The protein below binds the small molecule below.
Small molecule (SMILES): O=C(O)[C@H]1O[C@H](O[P](=O)(O)O[P](=O)(O)OC[C@H]2O[C@@H](n3ccc(=O)[nH]c3=O)[C@H](O)[C@@H]2O)[C@H](O)[C@@H](O)[C@@H]1O

Sequence of chain 2.A:
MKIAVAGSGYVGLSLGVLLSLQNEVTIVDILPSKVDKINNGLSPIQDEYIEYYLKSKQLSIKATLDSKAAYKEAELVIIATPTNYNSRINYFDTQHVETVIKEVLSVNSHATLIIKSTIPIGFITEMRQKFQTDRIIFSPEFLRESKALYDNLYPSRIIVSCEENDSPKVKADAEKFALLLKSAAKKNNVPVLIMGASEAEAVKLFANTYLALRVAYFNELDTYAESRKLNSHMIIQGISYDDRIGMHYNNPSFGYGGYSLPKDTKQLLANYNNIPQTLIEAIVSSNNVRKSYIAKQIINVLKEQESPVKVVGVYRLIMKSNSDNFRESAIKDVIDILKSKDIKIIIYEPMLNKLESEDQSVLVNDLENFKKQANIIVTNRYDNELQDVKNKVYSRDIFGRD

Sequence of chain 1.A:
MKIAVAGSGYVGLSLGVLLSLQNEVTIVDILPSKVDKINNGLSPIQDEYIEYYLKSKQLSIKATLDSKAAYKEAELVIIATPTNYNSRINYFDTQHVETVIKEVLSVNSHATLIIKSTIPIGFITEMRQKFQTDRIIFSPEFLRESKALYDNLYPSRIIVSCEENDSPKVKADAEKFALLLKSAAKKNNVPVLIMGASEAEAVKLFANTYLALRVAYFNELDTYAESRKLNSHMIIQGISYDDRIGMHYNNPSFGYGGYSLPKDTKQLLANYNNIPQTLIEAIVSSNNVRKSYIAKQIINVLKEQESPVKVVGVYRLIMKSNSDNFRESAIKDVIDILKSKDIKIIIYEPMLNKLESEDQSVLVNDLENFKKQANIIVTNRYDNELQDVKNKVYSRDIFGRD

Binding-site contacts:
Ligand atom O3D contacts residue MET319 of chain 2.A at 2.9 Å (h-bond).
Ligand atom O2B contacts residue GLU145 of chain 2.A at 2.9 Å (salt-bridge).
Ligand atom O'P contacts residue LYS204 of chain 2.A at 2.8 Å (salt-bridge).
Ligand atom O1A contacts residue LYS320 of chain 2.A at 3.2 Å (salt-bridge).
Ligand atom O'P contacts residue ASN208 of chain 2.A at 2.9 Å (h-bond).
Ligand atom O'Q contacts residue SER260 of chain 2.A at 2.3 Å (h-bond).
Ligand atom O2 contacts residue SER253 of chain 2.A at 2.8 Å (h-bond).
Ligand atom C6 contacts residue ASP402 of chain 2.A at 3.5 Å.
Ligand atom C3' contacts residue PHE142 of chain 2.A at 3.4 Å (hydrophobic).
Ligand atom C2 contacts residue ASP402 of chain 2.A at 3.2 Å.
Ligand atom O4 contacts residue TYR249 of chain 2.A at 3.1 Å.
Ligand atom C4' contacts residue LEU143 of chain 2.A at 3.3 Å (hydrophobic).
Ligand atom O4 contacts residue ASN250 of chain 2.A at 3.0 Å (h-bond).
Ligand atom O4' contacts residue LEU143 of chain 2.A at 2.6 Å (h-bond).
Ligand atom O2' contacts residue ARG244 of chain 1.A at 2.9 Å (salt-bridge).
Ligand atom C2D contacts residue ASP402 of chain 2.A at 3.2 Å.
Ligand atom O2A contacts residue TYR249 of chain 2.A at 2.7 Å (h-bond).
Ligand atom O'Q contacts residue NAI1 of chain 2.E at 2.6 Å.
Ligand atom O2 contacts residue ARG381 of chain 2.A at 3.3 Å (salt-bridge).
Ligand atom N3 contacts residue ASN251 of chain 2.A at 2.9 Å (h-bond).
Ligand atom O2D contacts residue LYS320 of chain 2.A at 3.4 Å.
Ligand atom O2D contacts residue ASP402 of chain 2.A at 2.7 Å (salt-bridge).
Ligand atom C6' contacts residue SER260 of chain 2.A at 3.0 Å.
Ligand atom C5' contacts residue LEU143 of chain 2.A at 3.5 Å (hydrophobic).
Ligand atom O4' contacts residue LYS204 of chain 2.A at 3.0 Å (salt-bridge).
Ligand atom N1 contacts residue ASP402 of chain 2.A at 3.2 Å (salt-bridge).
Ligand atom O3A contacts residue LYS320 of chain 2.A at 3.4 Å (salt-bridge).
Ligand atom O3D contacts residue GLY257 of chain 2.A at 2.9 Å (h-bond).
Ligand atom O4' contacts residue PHE142 of chain 2.A at 3.0 Å.
Ligand atom C6' contacts residue NAI1 of chain 2.E at 3.1 Å.
Ligand atom O4 contacts residue ASN251 of chain 2.A at 2.9 Å (h-bond).
Ligand atom C4' contacts residue LYS204 of chain 2.A at 3.3 Å.
Ligand atom O'P contacts residue SER260 of chain 2.A at 3.4 Å (h-bond).
Ligand atom O3' contacts residue ARG244 of chain 1.A at 3.1 Å (salt-bridge).
Ligand atom O2B contacts residue LYS320 of chain 2.A at 2.8 Å (salt-bridge).
Ligand atom O3' contacts residue PHE142 of chain 2.A at 2.7 Å (h-bond).
Ligand atom O2' contacts residue ARG144 of chain 2.A at 3.4 Å.
Ligand atom C4D contacts residue GLY257 of chain 2.A at 3.2 Å.
Ligand atom C5 contacts residue ASP402 of chain 2.A at 3.4 Å.
Ligand atom C3' contacts residue LEU143 of chain 2.A at 3.3 Å (hydrophobic).